Binding-site contacts:
Ligand atom O20 contacts residue LEU293 of chain 1.A at 3.5 Å.
Ligand atom C27 contacts residue GLN306 of chain 1.A at 3.4 Å.
Ligand atom C31 contacts residue PHE275 of chain 1.A at 3.8 Å (hydrophobic).
Ligand atom C26 contacts residue MET305 of chain 1.A at 3.6 Å (hydrophobic).
Ligand atom C1 contacts residue TYR100 of chain 1.A at 3.7 Å (hydrophobic).
Ligand atom C4 contacts residue ILE257 of chain 1.A at 3.6 Å (hydrophobic).
Ligand atom C5 contacts residue GLN306 of chain 1.A at 3.7 Å.
Ligand atom C23 contacts residue PHE275 of chain 1.A at 3.7 Å (hydrophobic).
Ligand atom O30 contacts residue ILE302 of chain 1.A at 3.4 Å.
Ligand atom C16 contacts residue PHE309 of chain 1.A at 3.7 Å (hydrophobic).
Ligand atom C2 contacts residue ALA256 of chain 1.A at 3.8 Å (hydrophobic).
Ligand atom C24 contacts residue LEU293 of chain 1.A at 3.6 Å (hydrophobic).
Ligand atom C26 contacts residue LEU293 of chain 1.A at 3.8 Å (hydrophobic).
Ligand atom C13 contacts residue GLN306 of chain 1.A at 3.9 Å.
Ligand atom C25 contacts residue GLN306 of chain 1.A at 3.8 Å.
Ligand atom C1 contacts residue VAL271 of chain 1.A at 3.2 Å (hydrophobic).
Ligand atom C3 contacts residue ALA256 of chain 1.A at 3.8 Å (hydrophobic).
Ligand atom C26 contacts residue GLN306 of chain 1.A at 3.6 Å.
Ligand atom C25 contacts residue LEU293 of chain 1.A at 3.6 Å (hydrophobic).
Ligand atom O28 contacts residue PHE275 of chain 1.A at 3.5 Å.
Ligand atom C4 contacts residue GLN264 of chain 1.A at 3.5 Å.
Ligand atom N12 contacts residue PHE309 of chain 1.A at 3.6 Å.
Ligand atom C29 contacts residue LEU293 of chain 1.A at 3.5 Å (hydrophobic).
Ligand atom N9 contacts residue GLN306 of chain 1.A at 2.8 Å (h-bond).
Ligand atom C3 contacts residue GLN264 of chain 1.A at 3.4 Å.
Ligand atom C17 contacts residue PHE309 of chain 1.A at 3.4 Å (hydrophobic).
Ligand atom C23 contacts residue LEU293 of chain 1.A at 3.8 Å (hydrophobic).
Ligand atom O20 contacts residue PHE309 of chain 1.A at 3.6 Å.
Ligand atom O28 contacts residue ALA272 of chain 1.A at 3.7 Å.
Ligand atom O30 contacts residue MET305 of chain 1.A at 3.6 Å.
Ligand atom C13 contacts residue PHE309 of chain 1.A at 3.6 Å (hydrophobic).
Ligand atom O32 contacts residue PHE275 of chain 1.A at 3.6 Å.
Ligand atom C2 contacts residue VAL271 of chain 1.A at 3.5 Å (hydrophobic).
Ligand atom C8 contacts residue PHE309 of chain 1.A at 3.8 Å (hydrophobic).
Ligand atom C8 contacts residue GLN306 of chain 1.A at 3.7 Å.
Ligand atom C2 contacts residue TYR100 of chain 1.A at 3.8 Å (hydrophobic).
Ligand atom C11 contacts residue PHE309 of chain 1.A at 3.7 Å (hydrophobic).
Ligand atom C6 contacts residue VAL271 of chain 1.A at 3.8 Å (hydrophobic).
Ligand atom C22 contacts residue GLN306 of chain 1.A at 3.8 Å.
Ligand atom C16 contacts residue LEU293 of chain 1.A at 3.9 Å (hydrophobic).

A protein and the small-molecule ligand that binds it are described below.
Small molecule (SMILES): CN1CC(=O)N2[C@H](c3ccc4c(c3)OCO4)c3[nH]c4ccccc4c3C[C@@H]2C1=O

Sequence of chain 1.A:
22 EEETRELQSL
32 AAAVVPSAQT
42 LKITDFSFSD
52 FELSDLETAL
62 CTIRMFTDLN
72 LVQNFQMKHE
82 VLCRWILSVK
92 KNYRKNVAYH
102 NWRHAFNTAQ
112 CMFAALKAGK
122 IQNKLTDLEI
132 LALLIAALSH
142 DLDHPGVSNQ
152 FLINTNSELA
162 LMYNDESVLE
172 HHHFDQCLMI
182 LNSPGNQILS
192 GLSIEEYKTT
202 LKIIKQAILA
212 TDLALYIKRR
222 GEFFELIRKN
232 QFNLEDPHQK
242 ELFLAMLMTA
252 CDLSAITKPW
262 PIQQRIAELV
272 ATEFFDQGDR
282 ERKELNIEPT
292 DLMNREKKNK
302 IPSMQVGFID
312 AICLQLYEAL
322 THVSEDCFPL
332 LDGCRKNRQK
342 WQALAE